A small-molecule ligand and the protein it binds are described below.
Small molecule (SMILES): CC(=O)N[C@H]1[C@H](O[C@H]2[C@H](O)[C@@H](NC(C)=O)CO[C@@H]2CO)O[C@H](CO)[C@@H](O)[C@@H]1O

Sequence of chain 32.Q:
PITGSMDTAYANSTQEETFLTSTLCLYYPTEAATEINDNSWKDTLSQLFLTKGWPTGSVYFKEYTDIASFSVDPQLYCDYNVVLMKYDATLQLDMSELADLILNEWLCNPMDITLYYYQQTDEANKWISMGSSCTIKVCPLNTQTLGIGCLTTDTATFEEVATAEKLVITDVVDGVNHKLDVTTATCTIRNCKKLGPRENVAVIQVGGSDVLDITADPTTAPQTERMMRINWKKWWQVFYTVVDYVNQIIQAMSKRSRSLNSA

Binding-site contacts:
Ligand atom C5 contacts residue ASN19 of chain 32.Q at 3.3 Å.
Ligand atom C4 contacts residue ASN19 of chain 32.Q at 4.5 Å.
Ligand atom C3 contacts residue ASN19 of chain 32.Q at 4.4 Å.
Ligand atom N2 contacts residue ASN19 of chain 32.Q at 4.1 Å.
Ligand atom C8 contacts residue TYR17 of chain 32.Q at 4.3 Å (hydrophobic).
Ligand atom O6 contacts residue ASN19 of chain 32.Q at 4.3 Å.
Ligand atom O5 contacts residue ASN19 of chain 32.Q at 2.1 Å (h-bond).
Ligand atom C2 contacts residue ASN19 of chain 32.Q at 3.4 Å.
Ligand atom C1 contacts residue ASN19 of chain 32.Q at 1.9 Å.
Ligand atom C6 contacts residue ASN19 of chain 32.Q at 4.0 Å.